Binding-site contacts:
Ligand atom N2 contacts residue GLU285 of chain 1.B at 3.8 Å.
Ligand atom C10 contacts residue TYR97 of chain 1.B at 3.9 Å (hydrophobic).
Ligand atom C4 contacts residue PHE287 of chain 1.B at 3.9 Å (hydrophobic).
Ligand atom O13 contacts residue SER19 of chain 1.B at 1.9 Å (h-bond).
Ligand atom O3 contacts residue PHE287 of chain 1.B at 2.9 Å (h-bond).
Ligand atom C12 contacts residue ARG211 of chain 1.B at 3.3 Å.
Ligand atom O14 contacts residue SER19 of chain 1.B at 2.6 Å (h-bond).
Ligand atom O4 contacts residue PHE287 of chain 1.B at 3.5 Å.
Ligand atom C6 contacts residue SER19 of chain 1.B at 3.5 Å.
Ligand atom C6 contacts residue HIS123 of chain 1.B at 3.5 Å.
Ligand atom O15 contacts residue ASN209 of chain 1.B at 2.9 Å (h-bond).
Ligand atom C4 contacts residue U5P1 of chain 1.F at 3.3 Å.
Ligand atom O5 contacts residue HIS123 of chain 1.B at 3.2 Å (h-bond).
Ligand atom O6 contacts residue VAL153 of chain 1.B at 3.7 Å.
Ligand atom O13 contacts residue TYR97 of chain 1.B at 2.8 Å (h-bond).
Ligand atom C7 contacts residue SER286 of chain 1.B at 3.8 Å.
Ligand atom O15 contacts residue ARG211 of chain 1.B at 3.1 Å (salt-bridge).
Ligand atom C10 contacts residue SER19 of chain 1.B at 2.8 Å.
Ligand atom C2 contacts residue SER286 of chain 1.B at 3.9 Å.
Ligand atom O3 contacts residue SER286 of chain 1.B at 3.1 Å (h-bond).
Ligand atom O4 contacts residue LEU289 of chain 1.B at 3.4 Å (h-bond).
Ligand atom C6 contacts residue GLY18 of chain 1.B at 3.7 Å.
Ligand atom O4 contacts residue U5P1 of chain 1.F at 2.4 Å (h-bond).
Ligand atom C1 contacts residue HIS123 of chain 1.B at 3.4 Å.
Ligand atom O16 contacts residue THR125 of chain 1.B at 3.7 Å.
Ligand atom C5 contacts residue U5P1 of chain 1.F at 3.5 Å.
Ligand atom O14 contacts residue GLY18 of chain 1.B at 2.9 Å (h-bond).
Ligand atom C3 contacts residue PHE287 of chain 1.B at 3.9 Å (hydrophobic).
Ligand atom O14 contacts residue GLY17 of chain 1.B at 3.9 Å.
Ligand atom C6 contacts residue ASN176 of chain 1.B at 3.5 Å.
Ligand atom O4 contacts residue GLY288 of chain 1.B at 3.2 Å (h-bond).
Ligand atom O6 contacts residue HIS123 of chain 1.B at 2.7 Å (h-bond).
Ligand atom O3 contacts residue GLU285 of chain 1.B at 2.5 Å (salt-bridge).
Ligand atom C2 contacts residue HIS123 of chain 1.B at 3.6 Å.
Ligand atom O16 contacts residue ARG211 of chain 1.B at 3.3 Å (salt-bridge).
Ligand atom C3 contacts residue GLU285 of chain 1.B at 3.2 Å.
Ligand atom C3 contacts residue U5P1 of chain 1.F at 3.5 Å.
Ligand atom O6 contacts residue ASN176 of chain 1.B at 3.0 Å (h-bond).
Ligand atom O3 contacts residue GLY288 of chain 1.B at 3.1 Å (h-bond).
Ligand atom O7 contacts residue SER286 of chain 1.B at 3.0 Å (h-bond).

A small-molecule ligand and the protein it binds are described below.
Small molecule (SMILES): CC(=O)N[C@H]1[C@@H](O[C@@H](CC(=O)O)C(=O)O)O[C@H](CO)[C@@H](O)[C@@H]1O

Sequence of chain 1.B:
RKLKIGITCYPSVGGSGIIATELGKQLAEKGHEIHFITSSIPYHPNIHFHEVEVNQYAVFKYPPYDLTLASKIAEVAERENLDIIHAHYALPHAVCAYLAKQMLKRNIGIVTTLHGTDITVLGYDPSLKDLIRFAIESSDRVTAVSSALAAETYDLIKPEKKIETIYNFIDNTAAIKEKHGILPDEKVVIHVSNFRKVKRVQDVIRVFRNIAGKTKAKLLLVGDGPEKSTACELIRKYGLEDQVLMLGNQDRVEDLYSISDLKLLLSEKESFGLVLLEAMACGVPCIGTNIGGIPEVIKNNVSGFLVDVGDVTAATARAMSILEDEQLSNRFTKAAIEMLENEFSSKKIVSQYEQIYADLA